The small molecule below binds the protein below.
Small molecule (SMILES): O=C(N[C@@H](Cc1ccccc1)C(=O)N1CC(C(=O)O)C1)c1cc2cc(Cl)ccc2[nH]1

Binding-site contacts:
Ligand atom CL1 contacts residue VAL65 of chain 1.B at 3.7 Å.
Ligand atom C6 contacts residue ARG61 of chain 1.B at 3.4 Å.
Ligand atom C20 contacts residue TYR186 of chain 1.A at 3.7 Å (hydrophobic).
Ligand atom C7 contacts residue ARG61 of chain 1.B at 3.4 Å.
Ligand atom CL1 contacts residue LEU64 of chain 1.B at 3.6 Å.
Ligand atom C4 contacts residue ARG61 of chain 1.B at 3.3 Å.
Ligand atom C16 contacts residue HIS58 of chain 1.A at 3.5 Å.
Ligand atom C2 contacts residue ARG61 of chain 1.B at 3.7 Å.
Ligand atom N1 contacts residue THR39 of chain 1.A at 3.1 Å (h-bond).
Ligand atom O2 contacts residue LYS192 of chain 1.B at 2.9 Å (salt-bridge).
Ligand atom C4 contacts residue TRP68 of chain 1.B at 3.8 Å (hydrophobic).
Ligand atom C2 contacts residue PRO189 of chain 1.B at 3.5 Å (hydrophobic).
Ligand atom C2 contacts residue GLU191 of chain 1.B at 3.7 Å.
Ligand atom C10 contacts residue THR39 of chain 1.A at 3.6 Å.
Ligand atom C5 contacts residue VAL41 of chain 1.A at 3.5 Å (hydrophobic).
Ligand atom C6 contacts residue VAL41 of chain 1.A at 3.6 Å (hydrophobic).
Ligand atom C5 contacts residue ARG61 of chain 1.B at 3.5 Å.
Ligand atom C3 contacts residue ARG61 of chain 1.B at 3.6 Å.
Ligand atom C1 contacts residue ARG61 of chain 1.B at 3.6 Å.
Ligand atom O1 contacts residue GLU191 of chain 1.B at 3.2 Å (salt-bridge).
Ligand atom CL1 contacts residue TRP68 of chain 1.B at 3.7 Å.
Ligand atom C1 contacts residue PRO189 of chain 1.B at 3.7 Å (hydrophobic).
Ligand atom N2 contacts residue LYS192 of chain 1.B at 3.6 Å.
Ligand atom C3 contacts residue TRP68 of chain 1.B at 3.6 Å (hydrophobic).
Ligand atom N2 contacts residue GLU191 of chain 1.B at 2.7 Å (salt-bridge).
Ligand atom C15 contacts residue HIS58 of chain 1.A at 3.8 Å.
Ligand atom C7 contacts residue VAL41 of chain 1.A at 3.8 Å (hydrophobic).
Ligand atom C11 contacts residue HIS58 of chain 1.A at 3.5 Å.
Ligand atom C1 contacts residue GLU191 of chain 1.B at 3.5 Å.
Ligand atom C22 contacts residue TYR186 of chain 1.A at 3.7 Å (hydrophobic).
Ligand atom C14 contacts residue PRO189 of chain 1.A at 3.5 Å (hydrophobic).
Ligand atom C9 contacts residue LYS192 of chain 1.B at 3.5 Å.
Ligand atom C8 contacts residue ARG61 of chain 1.B at 3.3 Å.
Ligand atom C7 contacts residue THR39 of chain 1.A at 3.5 Å.
Ligand atom C8 contacts residue GLU191 of chain 1.B at 3.7 Å.
Ligand atom CL1 contacts residue ARG61 of chain 1.B at 3.5 Å.
Ligand atom C8 contacts residue LYS192 of chain 1.B at 3.4 Å.
Ligand atom C13 contacts residue PHE54 of chain 1.A at 3.7 Å (hydrophobic).
Ligand atom N2 contacts residue ARG61 of chain 1.B at 3.4 Å (salt-bridge).
Ligand atom C7 contacts residue LYS192 of chain 1.B at 3.8 Å.

Sequence of chain 1.B:
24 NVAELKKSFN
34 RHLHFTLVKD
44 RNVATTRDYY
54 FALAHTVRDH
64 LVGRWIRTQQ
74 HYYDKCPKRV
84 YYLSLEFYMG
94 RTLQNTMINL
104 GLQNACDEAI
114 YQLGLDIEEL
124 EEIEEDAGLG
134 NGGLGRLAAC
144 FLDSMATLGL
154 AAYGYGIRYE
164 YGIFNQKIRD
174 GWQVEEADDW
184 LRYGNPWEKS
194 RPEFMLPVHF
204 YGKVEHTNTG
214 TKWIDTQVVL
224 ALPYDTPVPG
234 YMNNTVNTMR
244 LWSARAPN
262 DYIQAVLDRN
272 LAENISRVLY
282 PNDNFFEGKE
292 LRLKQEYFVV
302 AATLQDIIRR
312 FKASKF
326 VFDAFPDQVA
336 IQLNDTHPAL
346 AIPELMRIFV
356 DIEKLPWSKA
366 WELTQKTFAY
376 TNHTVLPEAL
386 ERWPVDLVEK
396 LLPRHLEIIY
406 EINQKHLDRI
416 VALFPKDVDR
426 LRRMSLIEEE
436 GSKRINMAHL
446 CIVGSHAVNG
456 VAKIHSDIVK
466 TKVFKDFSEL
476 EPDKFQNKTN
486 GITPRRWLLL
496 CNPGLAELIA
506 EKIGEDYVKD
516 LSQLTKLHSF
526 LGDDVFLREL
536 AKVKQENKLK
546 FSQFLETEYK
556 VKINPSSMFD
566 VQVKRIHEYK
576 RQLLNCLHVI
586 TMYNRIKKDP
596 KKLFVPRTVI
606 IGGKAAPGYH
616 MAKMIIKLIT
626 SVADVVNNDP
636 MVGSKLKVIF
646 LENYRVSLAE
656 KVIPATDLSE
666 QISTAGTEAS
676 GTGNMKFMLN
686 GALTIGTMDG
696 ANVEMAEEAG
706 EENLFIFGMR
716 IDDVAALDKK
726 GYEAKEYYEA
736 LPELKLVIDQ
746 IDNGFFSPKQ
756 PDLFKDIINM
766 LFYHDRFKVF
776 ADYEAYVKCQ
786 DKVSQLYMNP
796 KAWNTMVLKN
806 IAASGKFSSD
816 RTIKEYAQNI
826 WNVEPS

Sequence of chain 1.A:
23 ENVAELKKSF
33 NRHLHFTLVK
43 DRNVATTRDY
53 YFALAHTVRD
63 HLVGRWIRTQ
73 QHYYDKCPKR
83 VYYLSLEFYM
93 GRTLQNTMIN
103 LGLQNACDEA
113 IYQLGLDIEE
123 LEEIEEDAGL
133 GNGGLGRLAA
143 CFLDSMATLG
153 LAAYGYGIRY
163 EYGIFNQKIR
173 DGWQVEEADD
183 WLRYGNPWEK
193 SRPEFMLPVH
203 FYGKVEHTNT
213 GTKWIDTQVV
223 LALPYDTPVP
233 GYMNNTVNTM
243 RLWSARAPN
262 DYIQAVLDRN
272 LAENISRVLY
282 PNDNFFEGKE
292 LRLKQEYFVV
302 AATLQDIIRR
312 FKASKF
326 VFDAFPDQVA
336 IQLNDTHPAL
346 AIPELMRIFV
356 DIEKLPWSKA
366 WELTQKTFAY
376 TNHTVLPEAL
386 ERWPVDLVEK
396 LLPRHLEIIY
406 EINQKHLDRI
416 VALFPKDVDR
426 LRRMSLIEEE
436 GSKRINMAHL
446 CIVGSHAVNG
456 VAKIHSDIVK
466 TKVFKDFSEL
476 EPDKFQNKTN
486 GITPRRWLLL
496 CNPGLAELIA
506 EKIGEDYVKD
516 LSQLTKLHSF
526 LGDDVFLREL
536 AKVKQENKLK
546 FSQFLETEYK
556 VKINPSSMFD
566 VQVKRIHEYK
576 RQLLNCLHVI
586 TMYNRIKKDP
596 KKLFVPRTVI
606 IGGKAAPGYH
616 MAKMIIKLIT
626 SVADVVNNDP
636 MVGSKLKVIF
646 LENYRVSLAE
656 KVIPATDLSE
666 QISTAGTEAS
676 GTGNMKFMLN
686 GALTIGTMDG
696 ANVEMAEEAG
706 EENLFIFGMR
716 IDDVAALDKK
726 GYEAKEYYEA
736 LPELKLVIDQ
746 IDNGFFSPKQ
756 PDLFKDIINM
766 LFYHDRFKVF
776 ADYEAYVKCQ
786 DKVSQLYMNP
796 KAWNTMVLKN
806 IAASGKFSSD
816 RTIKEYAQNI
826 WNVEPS